The small molecule below binds the protein below.
Small molecule (SMILES): NCC(=O)O

Sequence of chain 1.B:
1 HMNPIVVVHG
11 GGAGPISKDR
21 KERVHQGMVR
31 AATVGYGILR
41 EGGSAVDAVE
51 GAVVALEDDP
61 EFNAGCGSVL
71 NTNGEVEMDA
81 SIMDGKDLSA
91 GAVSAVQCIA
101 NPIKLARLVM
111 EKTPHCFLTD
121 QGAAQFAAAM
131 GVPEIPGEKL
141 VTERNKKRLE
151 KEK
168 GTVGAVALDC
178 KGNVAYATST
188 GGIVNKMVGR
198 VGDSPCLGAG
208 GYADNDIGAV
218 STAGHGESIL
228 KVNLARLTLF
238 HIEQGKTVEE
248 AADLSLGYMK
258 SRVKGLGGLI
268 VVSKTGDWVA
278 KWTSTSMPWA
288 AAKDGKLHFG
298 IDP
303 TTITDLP

Binding-site contacts:
Ligand atom N contacts residue GLU111 of chain 1.B at 4.4 Å.
Ligand atom CA contacts residue MET110 of chain 1.B at 3.6 Å (hydrophobic).
Ligand atom CA contacts residue ALA90 of chain 1.B at 3.1 Å (hydrophobic).
Ligand atom N contacts residue THR113 of chain 1.B at 3.0 Å (h-bond).
Ligand atom CA contacts residue HIS115 of chain 1.B at 2.9 Å.
Ligand atom CA contacts residue VAL109 of chain 1.B at 4.4 Å (hydrophobic).
Ligand atom C contacts residue ALA90 of chain 1.B at 3.7 Å (hydrophobic).
Ligand atom O contacts residue LYS228 of chain 1.A at 3.6 Å.
Ligand atom C contacts residue SER89 of chain 1.B at 4.2 Å.
Ligand atom N contacts residue VAL109 of chain 1.B at 3.2 Å (h-bond).
Ligand atom N contacts residue ALA90 of chain 1.B at 3.9 Å.
Ligand atom N contacts residue HIS115 of chain 1.B at 2.8 Å (h-bond).
Ligand atom CA contacts residue CYS116 of chain 1.B at 3.7 Å (hydrophobic).
Ligand atom O contacts residue MET110 of chain 1.B at 3.6 Å.
Ligand atom N contacts residue PRO114 of chain 1.B at 4.2 Å.
Ligand atom C contacts residue MET110 of chain 1.B at 3.9 Å (hydrophobic).
Ligand atom CA contacts residue LYS228 of chain 1.A at 4.3 Å.
Ligand atom C contacts residue CYS116 of chain 1.B at 4.0 Å (hydrophobic).
Ligand atom C contacts residue LYS228 of chain 1.A at 3.2 Å.
Ligand atom CA contacts residue THR113 of chain 1.B at 4.2 Å.
Ligand atom CA contacts residue PRO114 of chain 1.B at 4.5 Å (hydrophobic).
Ligand atom OXT contacts residue CYS116 of chain 1.B at 3.5 Å (h-bond).
Ligand atom OXT contacts residue SER89 of chain 1.B at 3.4 Å.
Ligand atom OXT contacts residue LYS228 of chain 1.A at 2.4 Å (salt-bridge).
Ligand atom O contacts residue SER89 of chain 1.B at 3.9 Å.
Ligand atom N contacts residue MET110 of chain 1.B at 2.5 Å (h-bond).
Ligand atom C contacts residue HIS115 of chain 1.B at 4.4 Å.
Ligand atom OXT contacts residue ALA90 of chain 1.B at 3.1 Å (h-bond).

Sequence of chain 1.A:
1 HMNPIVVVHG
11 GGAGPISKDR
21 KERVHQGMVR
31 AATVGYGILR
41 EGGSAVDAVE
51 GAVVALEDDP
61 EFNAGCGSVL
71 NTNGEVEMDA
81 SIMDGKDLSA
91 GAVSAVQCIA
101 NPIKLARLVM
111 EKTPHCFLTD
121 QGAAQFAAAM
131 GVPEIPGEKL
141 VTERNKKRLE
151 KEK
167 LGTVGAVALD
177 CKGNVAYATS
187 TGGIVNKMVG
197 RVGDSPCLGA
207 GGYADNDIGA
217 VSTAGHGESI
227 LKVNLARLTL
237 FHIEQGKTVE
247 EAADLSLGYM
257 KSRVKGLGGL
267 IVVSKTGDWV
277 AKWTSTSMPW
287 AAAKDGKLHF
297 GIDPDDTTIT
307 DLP